Binding-site contacts:
Ligand atom CAG contacts residue FE1 of chain 1.K at 4.1 Å.
Ligand atom CAB contacts residue ILE159 of chain 1.B at 4.1 Å (hydrophobic).
Ligand atom CAF contacts residue MET260 of chain 1.B at 3.8 Å (hydrophobic).
Ligand atom CAF contacts residue ASP292 of chain 1.B at 3.3 Å.
Ligand atom CAI contacts residue TRP119 of chain 1.B at 4.2 Å (hydrophobic).
Ligand atom CAB contacts residue PHE307 of chain 1.B at 3.6 Å (hydrophobic).
Ligand atom CAD contacts residue PHE311 of chain 1.B at 4.1 Å (hydrophobic).
Ligand atom CAA contacts residue MET260 of chain 1.B at 3.9 Å (hydrophobic).
Ligand atom OAK contacts residue MET260 of chain 1.B at 4.2 Å.
Ligand atom OAL contacts residue ARG147 of chain 1.B at 2.9 Å (salt-bridge).
Ligand atom OAL contacts residue TRP119 of chain 1.B at 3.4 Å (h-bond).
Ligand atom CAE contacts residue MET260 of chain 1.B at 3.2 Å (hydrophobic).
Ligand atom CAI contacts residue FE1 of chain 1.K at 2.7 Å.
Ligand atom CAG contacts residue TRP119 of chain 1.B at 4.0 Å (hydrophobic).
Ligand atom CAI contacts residue ARG147 of chain 1.B at 3.6 Å.
Ligand atom CAE contacts residue PHE311 of chain 1.B at 3.8 Å (hydrophobic).
Ligand atom CAE contacts residue HIS263 of chain 1.B at 3.9 Å.
Ligand atom CAD contacts residue MET260 of chain 1.B at 4.1 Å (hydrophobic).
Ligand atom CAH contacts residue HIS315 of chain 1.B at 3.7 Å.
Ligand atom OAK contacts residue PHE311 of chain 1.B at 3.6 Å.
Ligand atom OAK contacts residue FE1 of chain 1.K at 1.9 Å.
Ligand atom OAM contacts residue MET318 of chain 1.B at 4.0 Å.
Ligand atom OAM contacts residue ARG147 of chain 1.B at 3.4 Å (salt-bridge).
Ligand atom OAM contacts residue FE1 of chain 1.K at 2.2 Å.
Ligand atom OAL contacts residue FE1 of chain 1.K at 4.0 Å.
Ligand atom CAJ contacts residue CYS156 of chain 1.B at 3.8 Å (hydrophobic).
Ligand atom CAF contacts residue PHE311 of chain 1.B at 4.0 Å (hydrophobic).
Ligand atom OAK contacts residue HIS315 of chain 1.B at 3.0 Å (h-bond).
Ligand atom CAE contacts residue ASP292 of chain 1.B at 4.0 Å.
Ligand atom CAI contacts residue HIS315 of chain 1.B at 3.8 Å.
Ligand atom OAK contacts residue HIS263 of chain 1.B at 3.0 Å (h-bond).
Ligand atom CAJ contacts residue MET260 of chain 1.B at 3.9 Å (hydrophobic).
Ligand atom CAH contacts residue FE1 of chain 1.K at 2.6 Å.
Ligand atom CAF contacts residue ALA293 of chain 1.B at 4.2 Å (hydrophobic).
Ligand atom CAA contacts residue PHE164 of chain 1.B at 4.3 Å (hydrophobic).
Ligand atom OAM contacts residue HIS315 of chain 1.B at 3.1 Å (h-bond).
Ligand atom CAH contacts residue PHE311 of chain 1.B at 4.2 Å (hydrophobic).
Ligand atom CAC contacts residue PHE307 of chain 1.B at 3.9 Å (hydrophobic).
Ligand atom CAA contacts residue ALA293 of chain 1.B at 4.0 Å (hydrophobic).
Ligand atom CAH contacts residue HIS263 of chain 1.B at 4.1 Å.

A protein and the small-molecule ligand that binds it are described below.
Small molecule (SMILES): C[C@@H](C(=O)C(=O)O)c1ccccc1

Sequence of chain 1.B:
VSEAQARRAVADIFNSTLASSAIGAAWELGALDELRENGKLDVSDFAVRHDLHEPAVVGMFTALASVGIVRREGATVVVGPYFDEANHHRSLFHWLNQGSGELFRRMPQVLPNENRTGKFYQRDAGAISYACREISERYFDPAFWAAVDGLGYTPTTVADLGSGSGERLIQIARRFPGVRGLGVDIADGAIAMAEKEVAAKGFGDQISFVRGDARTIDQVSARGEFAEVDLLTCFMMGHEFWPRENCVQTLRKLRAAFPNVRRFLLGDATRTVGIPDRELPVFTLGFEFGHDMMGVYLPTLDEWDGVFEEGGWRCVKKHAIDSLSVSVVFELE